A protein and the small-molecule ligand that binds it are described below.
Small molecule (SMILES): [H]/N=C(\NCCC[C@H](N)C(=O)O)N[N+](=O)[O-]

Sequence of chain 1.B:
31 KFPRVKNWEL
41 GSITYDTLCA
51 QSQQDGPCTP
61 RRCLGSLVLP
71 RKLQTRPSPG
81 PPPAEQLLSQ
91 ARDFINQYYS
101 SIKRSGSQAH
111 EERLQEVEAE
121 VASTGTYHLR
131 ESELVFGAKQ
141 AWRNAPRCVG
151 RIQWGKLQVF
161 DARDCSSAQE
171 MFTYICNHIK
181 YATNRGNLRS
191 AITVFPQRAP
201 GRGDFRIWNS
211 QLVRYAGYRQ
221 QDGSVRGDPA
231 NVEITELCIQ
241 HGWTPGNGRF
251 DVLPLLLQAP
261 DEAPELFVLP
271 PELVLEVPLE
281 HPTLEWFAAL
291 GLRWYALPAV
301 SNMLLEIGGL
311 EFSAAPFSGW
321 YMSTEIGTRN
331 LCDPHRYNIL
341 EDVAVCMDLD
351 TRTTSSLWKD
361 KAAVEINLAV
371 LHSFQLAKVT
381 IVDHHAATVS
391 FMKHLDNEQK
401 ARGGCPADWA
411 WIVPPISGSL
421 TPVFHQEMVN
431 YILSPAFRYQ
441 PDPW

Binding-site contacts:
Ligand atom O2 contacts residue HEM1 of chain 1.I at 3.3 Å.
Ligand atom O contacts residue GLN211 of chain 1.B at 2.7 Å (h-bond).
Ligand atom CG contacts residue GLU325 of chain 1.B at 3.4 Å.
Ligand atom OXT contacts residue ASN330 of chain 1.B at 2.8 Å (h-bond).
Ligand atom N contacts residue HEM1 of chain 1.I at 2.8 Å (h-bond).
Ligand atom CD contacts residue GLU325 of chain 1.B at 3.8 Å.
Ligand atom OXT contacts residue GLU325 of chain 1.B at 3.6 Å.
Ligand atom NE contacts residue PRO298 of chain 1.B at 3.8 Å.
Ligand atom CG contacts residue HEM1 of chain 1.I at 3.7 Å.
Ligand atom CD contacts residue VAL300 of chain 1.B at 3.5 Å (hydrophobic).
Ligand atom CA contacts residue GLN211 of chain 1.B at 3.3 Å.
Ligand atom NH1 contacts residue HEM1 of chain 1.I at 3.7 Å.
Ligand atom OXT contacts residue TYR321 of chain 1.B at 3.4 Å.
Ligand atom CA contacts residue HEM1 of chain 1.I at 3.8 Å.
Ligand atom N1 contacts residue HEM1 of chain 1.I at 3.5 Å.
Ligand atom CA contacts residue GLU325 of chain 1.B at 3.3 Å.
Ligand atom NH2 contacts residue HEM1 of chain 1.I at 3.4 Å.
Ligand atom NE contacts residue GLU325 of chain 1.B at 2.9 Å (salt-bridge).
Ligand atom NH2 contacts residue TRP320 of chain 1.B at 3.4 Å (h-bond).
Ligand atom O3 contacts residue PRO298 of chain 1.B at 3.5 Å.
Ligand atom C contacts residue GLN211 of chain 1.B at 3.4 Å.
Ligand atom N1 contacts residue GLY319 of chain 1.B at 3.5 Å (h-bond).
Ligand atom C contacts residue ASN330 of chain 1.B at 3.6 Å.
Ligand atom CG contacts residue VAL300 of chain 1.B at 3.7 Å (hydrophobic).
Ligand atom O contacts residue TYR295 of chain 1.B at 3.5 Å (h-bond).
Ligand atom CZ contacts residue GLU325 of chain 1.B at 3.8 Å.
Ligand atom O2 contacts residue SER318 of chain 1.B at 3.4 Å.
Ligand atom O2 contacts residue GLY319 of chain 1.B at 2.9 Å (h-bond).
Ligand atom NH2 contacts residue GLU325 of chain 1.B at 3.1 Å (salt-bridge).
Ligand atom CB contacts residue GLN211 of chain 1.B at 3.4 Å.
Ligand atom N contacts residue GLU325 of chain 1.B at 2.6 Å (salt-bridge).
Ligand atom O contacts residue ASN330 of chain 1.B at 3.8 Å.
Ligand atom O3 contacts residue GLY319 of chain 1.B at 3.2 Å (h-bond).
Ligand atom CB contacts residue GLU325 of chain 1.B at 3.1 Å.
Ligand atom CZ contacts residue PRO298 of chain 1.B at 3.8 Å (hydrophobic).
Ligand atom C contacts residue TYR321 of chain 1.B at 3.6 Å (hydrophobic).
Ligand atom O2 contacts residue PRO298 of chain 1.B at 3.8 Å.
Ligand atom O3 contacts residue HEM1 of chain 1.I at 3.2 Å.
Ligand atom O3 contacts residue TRP320 of chain 1.B at 3.0 Å (h-bond).
Ligand atom O contacts residue TYR321 of chain 1.B at 3.0 Å (h-bond).